Binding-site contacts:
Ligand atom C8 contacts residue ILE148 of chain 1.A at 4.1 Å (hydrophobic).
Ligand atom C8 contacts residue PRO149 of chain 1.A at 3.5 Å (hydrophobic).
Ligand atom C7 contacts residue ASN150 of chain 1.A at 4.1 Å.
Ligand atom C4 contacts residue ASN150 of chain 1.A at 3.4 Å.
Ligand atom N2 contacts residue ASN150 of chain 1.A at 2.8 Å (h-bond).
Ligand atom C6 contacts residue ASN150 of chain 1.A at 4.2 Å.
Ligand atom C8 contacts residue ASN150 of chain 1.A at 4.3 Å.
Ligand atom C2 contacts residue ASN150 of chain 1.A at 2.4 Å.
Ligand atom O5 contacts residue ASN150 of chain 1.A at 2.4 Å (h-bond).
Ligand atom C1 contacts residue ASN150 of chain 1.A at 1.4 Å.
Ligand atom O3 contacts residue ASN150 of chain 1.A at 4.3 Å.
Ligand atom C7 contacts residue PRO149 of chain 1.A at 4.5 Å (hydrophobic).
Ligand atom O7 contacts residue ARG147 of chain 1.A at 4.5 Å.
Ligand atom C8 contacts residue ARG147 of chain 1.A at 3.7 Å.
Ligand atom O4 contacts residue ASN150 of chain 1.A at 4.3 Å.
Ligand atom C3 contacts residue ASN150 of chain 1.A at 3.0 Å.
Ligand atom C7 contacts residue ARG147 of chain 1.A at 4.4 Å.
Ligand atom N2 contacts residue PRO149 of chain 1.A at 4.4 Å.
Ligand atom C5 contacts residue ASN150 of chain 1.A at 2.8 Å.

Sequence of chain 1.A:
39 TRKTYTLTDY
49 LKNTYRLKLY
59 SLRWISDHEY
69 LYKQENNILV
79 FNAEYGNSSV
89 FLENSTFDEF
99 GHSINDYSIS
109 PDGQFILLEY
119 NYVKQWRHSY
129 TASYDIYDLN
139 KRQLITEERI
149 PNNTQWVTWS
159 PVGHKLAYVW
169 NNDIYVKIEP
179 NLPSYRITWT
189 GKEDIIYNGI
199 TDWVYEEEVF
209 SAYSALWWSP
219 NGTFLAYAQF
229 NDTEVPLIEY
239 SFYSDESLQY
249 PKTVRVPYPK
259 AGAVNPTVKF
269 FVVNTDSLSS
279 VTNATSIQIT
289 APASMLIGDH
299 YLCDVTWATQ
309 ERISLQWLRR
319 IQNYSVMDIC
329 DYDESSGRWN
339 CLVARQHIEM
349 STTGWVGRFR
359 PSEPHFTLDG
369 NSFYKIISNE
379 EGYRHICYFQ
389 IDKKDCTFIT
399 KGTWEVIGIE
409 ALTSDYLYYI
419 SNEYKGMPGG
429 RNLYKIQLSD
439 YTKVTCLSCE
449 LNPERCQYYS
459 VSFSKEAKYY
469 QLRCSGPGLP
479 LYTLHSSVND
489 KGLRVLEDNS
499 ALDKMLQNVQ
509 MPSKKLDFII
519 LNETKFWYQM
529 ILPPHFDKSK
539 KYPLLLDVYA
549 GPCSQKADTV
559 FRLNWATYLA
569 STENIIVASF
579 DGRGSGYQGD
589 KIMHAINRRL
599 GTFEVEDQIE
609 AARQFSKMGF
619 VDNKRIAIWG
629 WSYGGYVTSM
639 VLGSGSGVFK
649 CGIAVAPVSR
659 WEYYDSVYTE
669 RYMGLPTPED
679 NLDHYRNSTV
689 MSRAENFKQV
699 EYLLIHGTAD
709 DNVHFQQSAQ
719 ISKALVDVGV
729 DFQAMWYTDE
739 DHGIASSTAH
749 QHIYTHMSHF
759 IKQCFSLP

The protein below binds the small molecule below.
Small molecule (SMILES): CC(=O)N[C@H]1[C@H](O[C@H]2[C@H](O)[C@@H](NC(C)=O)CO[C@@H]2CO)O[C@H](CO)[C@@H](O)[C@@H]1O